This small molecule binds to this protein.
Small molecule (SMILES): Cc1nc2ccc(C(=O)NC34CC5CC(CC(C5)C3)C4)cc2n2c(-c3cc(OCC(C)C)ccc3Cl)nnc12

Binding-site contacts:
Ligand atom C6 contacts residue PHE255 of chain 1.D at 3.9 Å (hydrophobic).
Ligand atom N15 contacts residue LEU234 of chain 1.D at 3.8 Å.
Ligand atom C18 contacts residue LEU234 of chain 1.D at 3.8 Å (hydrophobic).
Ligand atom C5 contacts residue PHE255 of chain 1.D at 3.8 Å (hydrophobic).
Ligand atom N10 contacts residue PHE287 of chain 1.D at 3.5 Å.
Ligand atom C8 contacts residue PHE287 of chain 1.D at 3.3 Å (hydrophobic).
Ligand atom C36 contacts residue MET272 of chain 1.D at 3.7 Å (hydrophobic).
Ligand atom C30 contacts residue LEU195 of chain 1.D at 3.6 Å (hydrophobic).
Ligand atom C8 contacts residue ILE251 of chain 1.D at 3.2 Å (hydrophobic).
Ligand atom C2 contacts residue PHE287 of chain 1.D at 3.4 Å (hydrophobic).
Ligand atom C9 contacts residue ILE251 of chain 1.D at 3.2 Å (hydrophobic).
Ligand atom C27 contacts residue ASP233 of chain 1.D at 3.5 Å.
Ligand atom C12 contacts residue PHE287 of chain 1.D at 3.6 Å (hydrophobic).
Ligand atom C28 contacts residue LEU195 of chain 1.D at 3.7 Å (hydrophobic).
Ligand atom C30 contacts residue MET272 of chain 1.D at 3.7 Å (hydrophobic).
Ligand atom C37 contacts residue MET270 of chain 1.D at 3.3 Å (hydrophobic).
Ligand atom C33 contacts residue LEU195 of chain 1.D at 3.5 Å (hydrophobic).
Ligand atom C26 contacts residue THR193 of chain 1.D at 3.5 Å.
Ligand atom C4 contacts residue PHE287 of chain 1.D at 3.8 Å (hydrophobic).
Ligand atom N29 contacts residue MET272 of chain 1.D at 3.6 Å (h-bond).
Ligand atom C12 contacts residue GLN284 of chain 1.D at 3.7 Å.
Ligand atom N7 contacts residue PHE287 of chain 1.D at 3.3 Å.
Ligand atom C6 contacts residue MET272 of chain 1.D at 3.7 Å (hydrophobic).
Ligand atom C31 contacts residue LEU195 of chain 1.D at 2.7 Å (hydrophobic).
Ligand atom C12 contacts residue GLN237 of chain 1.D at 3.3 Å.
Ligand atom C1 contacts residue PHE287 of chain 1.D at 3.5 Å (hydrophobic).
Ligand atom C3 contacts residue PHE287 of chain 1.D at 3.4 Å (hydrophobic).
Ligand atom C32 contacts residue LEU195 of chain 1.D at 3.4 Å (hydrophobic).
Ligand atom C9 contacts residue PHE287 of chain 1.D at 3.4 Å (hydrophobic).
Ligand atom C35 contacts residue MET270 of chain 1.D at 2.6 Å (hydrophobic).
Ligand atom C27 contacts residue THR193 of chain 1.D at 3.4 Å.
Ligand atom N14 contacts residue ILE251 of chain 1.D at 3.3 Å.
Ligand atom C39 contacts residue LEU195 of chain 1.D at 3.7 Å (hydrophobic).
Ligand atom C36 contacts residue MET270 of chain 1.D at 2.8 Å (hydrophobic).
Ligand atom C37 contacts residue MET272 of chain 1.D at 2.6 Å (hydrophobic).
Ligand atom N14 contacts residue PHE287 of chain 1.D at 3.8 Å.
Ligand atom CL3 contacts residue PHE255 of chain 1.D at 3.6 Å.
Ligand atom O24 contacts residue THR193 of chain 1.D at 3.6 Å (h-bond).
Ligand atom C12 contacts residue ILE251 of chain 1.D at 3.2 Å (hydrophobic).
Ligand atom CL3 contacts residue HIS81 of chain 1.D at 3.8 Å.

Sequence of chain 1.D:
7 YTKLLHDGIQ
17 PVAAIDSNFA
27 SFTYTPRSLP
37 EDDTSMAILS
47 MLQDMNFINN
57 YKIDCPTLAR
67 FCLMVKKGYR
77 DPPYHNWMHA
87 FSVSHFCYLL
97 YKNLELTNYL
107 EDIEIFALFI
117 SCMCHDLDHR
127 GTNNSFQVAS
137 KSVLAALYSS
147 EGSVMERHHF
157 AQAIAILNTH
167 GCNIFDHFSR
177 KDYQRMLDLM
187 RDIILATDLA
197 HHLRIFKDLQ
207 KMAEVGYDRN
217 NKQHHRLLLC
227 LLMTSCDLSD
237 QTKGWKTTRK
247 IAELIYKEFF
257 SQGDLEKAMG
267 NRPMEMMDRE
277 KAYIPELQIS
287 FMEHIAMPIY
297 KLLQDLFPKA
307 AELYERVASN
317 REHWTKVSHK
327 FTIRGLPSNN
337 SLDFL